A protein and the small-molecule ligand that binds it are described below.
Small molecule (SMILES): CC(=O)N[C@@H]1[C@@H](O)[C@H](O[C@@H]2O[C@H](CO)[C@H](O)[C@H](O)[C@H]2O[C@@H]2O[C@@H](C)[C@@H](O)[C@@H](O)[C@@H]2O)[C@@H](CO)O[C@H]1O

Sequence of chain 1.B:
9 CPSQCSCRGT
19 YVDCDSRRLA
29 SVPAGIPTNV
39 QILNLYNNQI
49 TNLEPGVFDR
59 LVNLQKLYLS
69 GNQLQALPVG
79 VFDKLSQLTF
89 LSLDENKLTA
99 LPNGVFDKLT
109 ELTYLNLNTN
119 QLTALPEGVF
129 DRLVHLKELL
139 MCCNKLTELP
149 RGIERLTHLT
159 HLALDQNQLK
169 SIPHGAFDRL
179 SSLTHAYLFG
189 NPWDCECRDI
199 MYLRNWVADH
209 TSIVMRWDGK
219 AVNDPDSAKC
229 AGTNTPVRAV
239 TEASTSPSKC

Binding-site contacts:
Ligand atom C3 contacts residue ASN116 of chain 1.B at 4.0 Å.
Ligand atom C1 contacts residue CYS141 of chain 1.B at 3.9 Å (hydrophobic).
Ligand atom O2 contacts residue GLN164 of chain 1.B at 2.9 Å (h-bond).
Ligand atom O4 contacts residue ASN116 of chain 1.B at 3.7 Å.
Ligand atom N2 contacts residue ASP92 of chain 1.B at 2.9 Å (salt-bridge).
Ligand atom C8 contacts residue ASP92 of chain 1.B at 3.6 Å.
Ligand atom O5 contacts residue THR117 of chain 1.B at 4.0 Å.
Ligand atom C6 contacts residue TRP215 of chain 1.B at 3.8 Å (hydrophobic).
Ligand atom C6 contacts residue GLU93 of chain 1.B at 3.5 Å.
Ligand atom O4 contacts residue ASP163 of chain 1.B at 2.7 Å (salt-bridge).
Ligand atom O3 contacts residue GLN164 of chain 1.B at 3.5 Å (h-bond).
Ligand atom C8 contacts residue TYR112 of chain 1.B at 3.6 Å (hydrophobic).
Ligand atom C7 contacts residue TYR112 of chain 1.B at 3.6 Å (hydrophobic).
Ligand atom O3 contacts residue PHE187 of chain 1.B at 3.7 Å.
Ligand atom C6 contacts residue TYR185 of chain 1.B at 3.9 Å (hydrophobic).
Ligand atom O3 contacts residue ASN116 of chain 1.B at 3.1 Å (h-bond).
Ligand atom O7 contacts residue TYR112 of chain 1.B at 3.6 Å (h-bond).
Ligand atom C2 contacts residue GLN164 of chain 1.B at 3.9 Å.
Ligand atom O2 contacts residue TRP215 of chain 1.B at 4.0 Å.
Ligand atom O5 contacts residue ASN116 of chain 1.B at 3.2 Å (h-bond).
Ligand atom O4 contacts residue CYS140 of chain 1.B at 3.3 Å.
Ligand atom O4 contacts residue ASN116 of chain 1.B at 3.4 Å (h-bond).
Ligand atom C7 contacts residue ASP92 of chain 1.B at 3.8 Å.
Ligand atom C7 contacts residue ASN114 of chain 1.B at 3.6 Å.
Ligand atom O3 contacts residue ASN114 of chain 1.B at 2.9 Å (h-bond).
Ligand atom O4 contacts residue ALA161 of chain 1.B at 3.7 Å.
Ligand atom C1 contacts residue ASN116 of chain 1.B at 3.6 Å.
Ligand atom C8 contacts residue ASN114 of chain 1.B at 3.8 Å.
Ligand atom O3 contacts residue TRP215 of chain 1.B at 3.9 Å.
Ligand atom C8 contacts residue SER90 of chain 1.B at 3.9 Å.
Ligand atom C3 contacts residue TRP215 of chain 1.B at 3.7 Å (hydrophobic).
Ligand atom C3 contacts residue ASP163 of chain 1.B at 3.8 Å.
Ligand atom N2 contacts residue ASN114 of chain 1.B at 3.5 Å (h-bond).
Ligand atom C1 contacts residue CYS140 of chain 1.B at 3.9 Å (hydrophobic).
Ligand atom C2 contacts residue CYS140 of chain 1.B at 4.0 Å (hydrophobic).
Ligand atom C4 contacts residue ASP163 of chain 1.B at 3.5 Å.
Ligand atom O3 contacts residue ASP163 of chain 1.B at 2.7 Å (salt-bridge).
Ligand atom C2 contacts residue ASN116 of chain 1.B at 3.9 Å.
Ligand atom C6 contacts residue ALA161 of chain 1.B at 4.0 Å (hydrophobic).
Ligand atom C2 contacts residue ASP92 of chain 1.B at 4.0 Å.